Sequence of chain 3.B:
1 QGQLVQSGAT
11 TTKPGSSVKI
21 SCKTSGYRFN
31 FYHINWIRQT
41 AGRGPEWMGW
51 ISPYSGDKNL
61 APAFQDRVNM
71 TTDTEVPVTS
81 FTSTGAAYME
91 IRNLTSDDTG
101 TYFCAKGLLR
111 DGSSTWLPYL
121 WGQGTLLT

Binding-site contacts:
Ligand atom C3 contacts residue ASN69 of chain 3.B at 3.8 Å.
Ligand atom O5 contacts residue ASN69 of chain 3.B at 2.4 Å (h-bond).
Ligand atom C1 contacts residue ASN69 of chain 3.B at 1.4 Å.
Ligand atom C8 contacts residue ASN69 of chain 3.B at 4.1 Å.
Ligand atom C4 contacts residue ASN69 of chain 3.B at 4.2 Å.
Ligand atom C1 contacts residue THR71 of chain 3.B at 4.1 Å.
Ligand atom O5 contacts residue THR71 of chain 3.B at 4.4 Å.
Ligand atom C5 contacts residue ASN69 of chain 3.B at 3.7 Å.
Ligand atom N2 contacts residue ASN69 of chain 3.B at 2.9 Å (h-bond).
Ligand atom O7 contacts residue ASN69 of chain 3.B at 4.3 Å.
Ligand atom C7 contacts residue ASN69 of chain 3.B at 3.8 Å.
Ligand atom C2 contacts residue ASN69 of chain 3.B at 2.4 Å.

The small molecule below binds the protein below.
Small molecule (SMILES): CC(=O)N[C@@H]1[C@@H](O)[C@H](O)[C@@H](CO)O[C@H]1O